This small molecule binds to this protein.
Small molecule (SMILES): [H]/N=C/c1ncccn1

Binding-site contacts:
Ligand atom C1 contacts residue HIS41 of chain 1.A at 4.3 Å.
Ligand atom N2 contacts residue HIS164 of chain 1.A at 4.5 Å.
Ligand atom N2 contacts residue DMS1 of chain 1.E at 3.4 Å.
Ligand atom C1 contacts residue GLY143 of chain 1.A at 4.0 Å.
Ligand atom C1 contacts residue CYS145 of chain 1.A at 2.9 Å (hydrophobic).
Ligand atom C2 contacts residue DMS1 of chain 1.E at 4.4 Å.
Ligand atom C contacts residue GLY143 of chain 1.A at 3.9 Å.
Ligand atom N contacts residue GLY143 of chain 1.A at 3.2 Å (h-bond).
Ligand atom C1 contacts residue DMS1 of chain 1.E at 3.5 Å.
Ligand atom C4 contacts residue DMS1 of chain 1.E at 3.8 Å.
Ligand atom C4 contacts residue CYS145 of chain 1.A at 4.4 Å (hydrophobic).
Ligand atom C contacts residue CYS145 of chain 1.A at 1.8 Å (hydrophobic).
Ligand atom C contacts residue SER144 of chain 1.A at 4.3 Å.
Ligand atom N1 contacts residue ASN142 of chain 1.A at 3.6 Å.
Ligand atom C2 contacts residue ASN142 of chain 1.A at 3.3 Å.
Ligand atom N2 contacts residue CYS145 of chain 1.A at 3.1 Å (h-bond).
Ligand atom N contacts residue LEU27 of chain 1.A at 3.9 Å.
Ligand atom N contacts residue SER144 of chain 1.A at 3.6 Å (h-bond).
Ligand atom N1 contacts residue DMS1 of chain 1.E at 4.1 Å.
Ligand atom C2 contacts residue GLY143 of chain 1.A at 4.1 Å.
Ligand atom C1 contacts residue ASN142 of chain 1.A at 4.5 Å.
Ligand atom C contacts residue HIS41 of chain 1.A at 4.0 Å.
Ligand atom C4 contacts residue ASN142 of chain 1.A at 4.3 Å.
Ligand atom C3 contacts residue DMS1 of chain 1.E at 4.4 Å.
Ligand atom N contacts residue ASN142 of chain 1.A at 4.5 Å.
Ligand atom N1 contacts residue CYS145 of chain 1.A at 4.1 Å.
Ligand atom N2 contacts residue HIS41 of chain 1.A at 3.9 Å.
Ligand atom N contacts residue CYS145 of chain 1.A at 2.8 Å (h-bond).
Ligand atom C contacts residue DMS1 of chain 1.E at 3.9 Å.
Ligand atom C3 contacts residue ASN142 of chain 1.A at 3.5 Å.
Ligand atom N1 contacts residue GLY143 of chain 1.A at 3.2 Å (h-bond).

Sequence of chain 1.A:
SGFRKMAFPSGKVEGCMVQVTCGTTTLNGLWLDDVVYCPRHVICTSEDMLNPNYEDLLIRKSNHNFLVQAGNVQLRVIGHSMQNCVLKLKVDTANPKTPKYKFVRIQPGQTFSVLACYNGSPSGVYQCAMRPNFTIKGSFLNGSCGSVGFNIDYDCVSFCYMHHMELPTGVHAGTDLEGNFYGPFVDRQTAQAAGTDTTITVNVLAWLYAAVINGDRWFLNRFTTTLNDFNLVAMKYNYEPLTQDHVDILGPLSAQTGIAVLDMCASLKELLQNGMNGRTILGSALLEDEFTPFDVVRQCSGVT